Binding-site contacts:
Ligand atom C2 contacts residue VAL94 of chain 16.E at 4.3 Å (hydrophobic).
Ligand atom C1 contacts residue TYR93 of chain 16.E at 3.8 Å (hydrophobic).
Ligand atom O4 contacts residue VAL94 of chain 16.E at 3.7 Å.
Ligand atom C2 contacts residue TYR93 of chain 16.E at 3.8 Å (hydrophobic).
Ligand atom O7 contacts residue ASN182 of chain 16.E at 2.9 Å (h-bond).
Ligand atom C5 contacts residue ASN182 of chain 16.E at 3.6 Å.
Ligand atom C7 contacts residue TYR93 of chain 16.E at 4.3 Å (hydrophobic).
Ligand atom C8 contacts residue TYR93 of chain 16.E at 4.4 Å (hydrophobic).
Ligand atom O5 contacts residue ASN182 of chain 16.E at 2.4 Å (h-bond).
Ligand atom C1 contacts residue ASN182 of chain 16.E at 1.4 Å.
Ligand atom N2 contacts residue ASN182 of chain 16.E at 2.9 Å (h-bond).
Ligand atom C7 contacts residue TRP154 of chain 16.E at 4.5 Å (hydrophobic).
Ligand atom O7 contacts residue TRP154 of chain 16.E at 4.4 Å.
Ligand atom C8 contacts residue TRP154 of chain 16.E at 3.6 Å (hydrophobic).
Ligand atom C8 contacts residue ASP150 of chain 16.E at 4.3 Å.
Ligand atom C4 contacts residue ASN182 of chain 16.E at 4.3 Å.
Ligand atom O7 contacts residue VAL94 of chain 16.E at 3.5 Å.
Ligand atom C7 contacts residue ASN182 of chain 16.E at 3.1 Å.
Ligand atom C8 contacts residue ASN182 of chain 16.E at 4.3 Å.
Ligand atom C3 contacts residue ASN182 of chain 16.E at 3.8 Å.
Ligand atom C3 contacts residue TYR93 of chain 16.E at 3.8 Å (hydrophobic).
Ligand atom C3 contacts residue VAL94 of chain 16.E at 4.4 Å (hydrophobic).
Ligand atom O7 contacts residue LEU70 of chain 16.E at 3.7 Å.
Ligand atom O3 contacts residue VAL94 of chain 16.E at 4.5 Å.
Ligand atom C2 contacts residue ASN182 of chain 16.E at 2.5 Å.
Ligand atom N2 contacts residue TYR93 of chain 16.E at 3.3 Å (h-bond).

This protein binds this small molecule.
Small molecule (SMILES): CC(=O)N[C@H]1[C@H](O[C@H]2[C@H](O)[C@@H](NC(C)=O)CO[C@@H]2CO)O[C@H](CO)[C@@H](O)[C@@H]1O

Sequence of chain 16.E:
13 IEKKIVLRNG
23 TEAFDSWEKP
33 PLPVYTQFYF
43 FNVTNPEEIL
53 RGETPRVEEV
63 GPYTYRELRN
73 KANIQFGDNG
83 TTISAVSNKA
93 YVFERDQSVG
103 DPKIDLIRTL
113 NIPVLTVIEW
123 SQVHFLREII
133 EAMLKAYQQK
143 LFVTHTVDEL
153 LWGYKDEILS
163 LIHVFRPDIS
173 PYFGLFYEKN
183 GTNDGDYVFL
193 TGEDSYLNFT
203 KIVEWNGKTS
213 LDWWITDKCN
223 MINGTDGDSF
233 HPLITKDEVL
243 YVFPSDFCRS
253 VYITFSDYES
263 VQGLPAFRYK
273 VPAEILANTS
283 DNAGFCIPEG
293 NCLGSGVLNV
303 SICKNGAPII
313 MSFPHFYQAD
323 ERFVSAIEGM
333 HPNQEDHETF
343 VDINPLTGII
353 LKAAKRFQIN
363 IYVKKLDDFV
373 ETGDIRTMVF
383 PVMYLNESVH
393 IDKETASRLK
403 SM